Sequence of chain 1.E:
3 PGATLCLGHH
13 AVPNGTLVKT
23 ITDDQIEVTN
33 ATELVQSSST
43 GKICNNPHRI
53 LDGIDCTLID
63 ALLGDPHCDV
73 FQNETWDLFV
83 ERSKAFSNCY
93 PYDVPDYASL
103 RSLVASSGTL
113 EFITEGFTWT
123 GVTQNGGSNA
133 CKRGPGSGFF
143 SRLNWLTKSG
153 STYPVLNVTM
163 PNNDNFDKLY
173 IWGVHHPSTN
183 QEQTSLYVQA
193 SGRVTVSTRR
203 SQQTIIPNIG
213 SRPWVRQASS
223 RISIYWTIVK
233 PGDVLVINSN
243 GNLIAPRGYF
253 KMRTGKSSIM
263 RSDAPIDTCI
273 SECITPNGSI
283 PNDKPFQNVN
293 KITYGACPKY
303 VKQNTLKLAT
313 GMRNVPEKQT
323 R

This protein binds this small molecule.
Small molecule (SMILES): CC(=O)N[C@H]1[C@H](O[C@H]2[C@H](O)[C@@H](NC(C)=O)CO[C@@H]2CO)O[C@H](CO)[C@@H](O[C@@H]2O[C@H](CO[C@H]3O[C@H](CO)[C@@H](O)[C@H](O)[C@@H]3O)[C@@H](O)[C@H](O[C@H]3O[C@H](CO)[C@@H](O)[C@H](O)[C@@H]3O)[C@@H]2O)[C@@H]1O

Sequence of chain 1.C:
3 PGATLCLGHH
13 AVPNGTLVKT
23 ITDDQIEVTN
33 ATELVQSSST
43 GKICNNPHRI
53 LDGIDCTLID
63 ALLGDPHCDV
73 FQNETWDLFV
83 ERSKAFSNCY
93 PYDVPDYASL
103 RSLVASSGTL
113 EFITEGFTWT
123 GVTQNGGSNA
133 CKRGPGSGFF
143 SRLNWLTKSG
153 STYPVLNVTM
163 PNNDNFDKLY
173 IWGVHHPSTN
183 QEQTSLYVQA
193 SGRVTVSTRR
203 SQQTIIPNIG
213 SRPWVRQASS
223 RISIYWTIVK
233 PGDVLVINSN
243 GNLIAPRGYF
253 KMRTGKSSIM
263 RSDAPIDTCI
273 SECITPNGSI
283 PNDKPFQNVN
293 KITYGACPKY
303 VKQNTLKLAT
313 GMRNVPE

Binding-site contacts:
Ligand atom C7 contacts residue ASN159 of chain 1.C at 3.6 Å.
Ligand atom O7 contacts residue PRO215 of chain 1.E at 3.3 Å.
Ligand atom O7 contacts residue ARG214 of chain 1.E at 4.1 Å.
Ligand atom O3 contacts residue ARG201 of chain 1.C at 3.1 Å (salt-bridge).
Ligand atom N2 contacts residue SER213 of chain 1.E at 2.8 Å (h-bond).
Ligand atom O6 contacts residue NAG1 of chain 1.O at 3.7 Å.
Ligand atom C1 contacts residue ASN159 of chain 1.C at 1.4 Å.
Ligand atom C5 contacts residue TRP216 of chain 1.E at 4.3 Å (hydrophobic).
Ligand atom O5 contacts residue ASN159 of chain 1.C at 2.2 Å (h-bond).
Ligand atom C3 contacts residue SER213 of chain 1.E at 4.1 Å.
Ligand atom C1 contacts residue SER213 of chain 1.E at 3.4 Å.
Ligand atom C3 contacts residue TRP216 of chain 1.E at 4.0 Å (hydrophobic).
Ligand atom O4 contacts residue ARG201 of chain 1.C at 3.1 Å (salt-bridge).
Ligand atom O3 contacts residue TRP216 of chain 1.E at 3.6 Å (h-bond).
Ligand atom C3 contacts residue ASN159 of chain 1.C at 3.8 Å.
Ligand atom C8 contacts residue SER213 of chain 1.E at 3.8 Å.
Ligand atom C7 contacts residue SER213 of chain 1.E at 3.7 Å.
Ligand atom C3 contacts residue TRP216 of chain 1.E at 4.1 Å (hydrophobic).
Ligand atom C2 contacts residue SER213 of chain 1.E at 3.6 Å.
Ligand atom C4 contacts residue TRP216 of chain 1.E at 4.1 Å (hydrophobic).
Ligand atom O6 contacts residue THR161 of chain 1.C at 3.6 Å.
Ligand atom C6 contacts residue NAG1 of chain 1.O at 4.1 Å.
Ligand atom C7 contacts residue TRP216 of chain 1.E at 3.8 Å (hydrophobic).
Ligand atom C2 contacts residue TRP216 of chain 1.E at 3.7 Å (hydrophobic).
Ligand atom C8 contacts residue THR181 of chain 1.E at 3.8 Å.
Ligand atom N2 contacts residue TRP216 of chain 1.E at 4.3 Å.
Ligand atom C2 contacts residue ASN159 of chain 1.C at 2.5 Å.
Ligand atom O3 contacts residue TRP216 of chain 1.E at 3.6 Å.
Ligand atom C4 contacts residue ASN159 of chain 1.C at 4.2 Å.
Ligand atom C8 contacts residue THR161 of chain 1.C at 3.4 Å.
Ligand atom C6 contacts residue THR161 of chain 1.C at 3.3 Å.
Ligand atom O7 contacts residue ASN159 of chain 1.C at 3.9 Å.
Ligand atom C4 contacts residue ARG201 of chain 1.C at 3.5 Å.
Ligand atom C8 contacts residue VAL236 of chain 1.C at 4.1 Å (hydrophobic).
Ligand atom O6 contacts residue TRP216 of chain 1.E at 3.6 Å.
Ligand atom C3 contacts residue ARG201 of chain 1.C at 3.9 Å.
Ligand atom C5 contacts residue ASN159 of chain 1.C at 3.5 Å.
Ligand atom O7 contacts residue TRP216 of chain 1.E at 2.8 Å (h-bond).
Ligand atom N2 contacts residue ASN159 of chain 1.C at 3.0 Å (h-bond).
Ligand atom C7 contacts residue PRO215 of chain 1.E at 4.2 Å (hydrophobic).